This protein binds this small molecule.
Small molecule (SMILES): CC(=O)N[C@@H]1[C@@H](O)[C@H](O)[C@@H](CO)O[C@H]1O

Binding-site contacts:
Ligand atom C2 contacts residue GLU177 of chain 1.A at 4.2 Å.
Ligand atom C5 contacts residue ASN167 of chain 1.A at 3.7 Å.
Ligand atom O6 contacts residue TYR162 of chain 1.A at 4.2 Å.
Ligand atom C3 contacts residue ASN167 of chain 1.A at 3.8 Å.
Ligand atom C3 contacts residue TYR162 of chain 1.A at 4.2 Å (hydrophobic).
Ligand atom C6 contacts residue TYR175 of chain 1.A at 3.3 Å (hydrophobic).
Ligand atom N2 contacts residue PHE165 of chain 1.A at 3.3 Å (h-bond).
Ligand atom C1 contacts residue ASN167 of chain 1.A at 1.4 Å.
Ligand atom C8 contacts residue GLY166 of chain 1.A at 4.0 Å.
Ligand atom C8 contacts residue PHE165 of chain 1.A at 3.9 Å (hydrophobic).
Ligand atom C4 contacts residue ASN167 of chain 1.A at 4.3 Å.
Ligand atom C7 contacts residue PHE165 of chain 1.A at 4.0 Å (hydrophobic).
Ligand atom O5 contacts residue ASN167 of chain 1.A at 2.3 Å (h-bond).
Ligand atom O6 contacts residue TYR175 of chain 1.A at 2.6 Å (h-bond).
Ligand atom C7 contacts residue ASN167 of chain 1.A at 3.3 Å.
Ligand atom C8 contacts residue ASN167 of chain 1.A at 4.4 Å.
Ligand atom O6 contacts residue GLU177 of chain 1.A at 4.4 Å.
Ligand atom C5 contacts residue TYR162 of chain 1.A at 4.3 Å (hydrophobic).
Ligand atom O7 contacts residue LEU176 of chain 1.A at 4.0 Å.
Ligand atom C5 contacts residue GLU177 of chain 1.A at 4.3 Å.
Ligand atom C6 contacts residue LEU176 of chain 1.A at 4.0 Å (hydrophobic).
Ligand atom O5 contacts residue TYR162 of chain 1.A at 4.3 Å.
Ligand atom O6 contacts residue ILE148 of chain 1.A at 3.5 Å.
Ligand atom C1 contacts residue PHE165 of chain 1.A at 4.2 Å (hydrophobic).
Ligand atom C3 contacts residue PHE165 of chain 1.A at 4.4 Å (hydrophobic).
Ligand atom C4 contacts residue GLU177 of chain 1.A at 4.2 Å.
Ligand atom O7 contacts residue GLU177 of chain 1.A at 4.2 Å.
Ligand atom C7 contacts residue GLY166 of chain 1.A at 4.3 Å.
Ligand atom C1 contacts residue LEU176 of chain 1.A at 3.9 Å (hydrophobic).
Ligand atom C2 contacts residue PHE165 of chain 1.A at 4.1 Å (hydrophobic).
Ligand atom N2 contacts residue ASN167 of chain 1.A at 3.0 Å (h-bond).
Ligand atom C2 contacts residue ASN167 of chain 1.A at 2.5 Å.
Ligand atom C2 contacts residue LEU176 of chain 1.A at 4.5 Å (hydrophobic).
Ligand atom O5 contacts residue GLU177 of chain 1.A at 3.8 Å.
Ligand atom O7 contacts residue ASN167 of chain 1.A at 3.1 Å (h-bond).
Ligand atom N2 contacts residue GLY166 of chain 1.A at 4.4 Å.
Ligand atom O5 contacts residue LEU176 of chain 1.A at 3.5 Å.
Ligand atom C1 contacts residue GLU177 of chain 1.A at 4.3 Å.
Ligand atom C6 contacts residue GLU177 of chain 1.A at 4.0 Å.
Ligand atom O6 contacts residue LEU176 of chain 1.A at 3.6 Å.

Sequence of chain 1.A:
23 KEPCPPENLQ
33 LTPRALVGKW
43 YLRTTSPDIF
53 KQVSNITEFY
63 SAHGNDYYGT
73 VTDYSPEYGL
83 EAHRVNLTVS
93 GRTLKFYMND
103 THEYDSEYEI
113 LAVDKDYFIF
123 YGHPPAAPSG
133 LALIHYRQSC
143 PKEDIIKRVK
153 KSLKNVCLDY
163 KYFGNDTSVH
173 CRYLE